Binding-site contacts:
Ligand atom C1 contacts residue HIS71 of chain 1.A at 3.4 Å.
Ligand atom C2 contacts residue ARG115 of chain 1.A at 3.5 Å.
Ligand atom N1 contacts residue HIS71 of chain 1.A at 2.9 Å.
Ligand atom C8 contacts residue ARG115 of chain 1.A at 3.4 Å.
Ligand atom C7 contacts residue ARG115 of chain 1.A at 3.1 Å.
Ligand atom N3 contacts residue ARG115 of chain 1.A at 3.8 Å.
Ligand atom N1 contacts residue ARG115 of chain 1.A at 4.3 Å.
Ligand atom C1 contacts residue ARG115 of chain 1.A at 3.9 Å.
Ligand atom C2 contacts residue HIS71 of chain 1.A at 4.5 Å.
Ligand atom C4 contacts residue ARG115 of chain 1.A at 4.1 Å.
Ligand atom N2 contacts residue HIS71 of chain 1.A at 4.5 Å.
Ligand atom C5 contacts residue ARG115 of chain 1.A at 3.8 Å.
Ligand atom C6 contacts residue ARG115 of chain 1.A at 3.6 Å.
Ligand atom N2 contacts residue ARG115 of chain 1.A at 3.8 Å.
Ligand atom C3 contacts residue ARG115 of chain 1.A at 3.6 Å.

A small-molecule ligand and the protein it binds are described below.
Small molecule (SMILES): N#Cc1n[nH]c2ccccc12

Sequence of chain 1.A:
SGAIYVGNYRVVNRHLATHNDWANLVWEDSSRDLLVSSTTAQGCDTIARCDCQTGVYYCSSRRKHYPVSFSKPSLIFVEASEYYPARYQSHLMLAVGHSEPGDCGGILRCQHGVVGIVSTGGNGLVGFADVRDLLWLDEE